Binding-site contacts:
Ligand atom CAL contacts residue THR206 of chain 1.B at 3.8 Å.
Ligand atom OAF contacts residue THR99 of chain 1.A at 3.2 Å (h-bond).
Ligand atom OAI contacts residue ILE159 of chain 1.B at 3.8 Å.
Ligand atom CAU contacts residue THR101 of chain 1.A at 3.7 Å.
Ligand atom NAR contacts residue THR101 of chain 1.A at 3.6 Å.
Ligand atom CAN contacts residue ALA173 of chain 1.B at 3.6 Å (hydrophobic).
Ligand atom OAD contacts residue ILE117 of chain 1.A at 3.8 Å.
Ligand atom OAI contacts residue ADP1 of chain 1.D at 2.5 Å (h-bond).
Ligand atom CAA contacts residue GLU202 of chain 1.B at 3.9 Å.
Ligand atom CAB contacts residue PHE71 of chain 1.A at 3.6 Å (hydrophobic).
Ligand atom CAO contacts residue THR172 of chain 1.B at 3.3 Å.
Ligand atom CAJ contacts residue TYR240 of chain 1.B at 3.8 Å (hydrophobic).
Ligand atom OAF contacts residue ADP1 of chain 1.D at 3.5 Å (h-bond).
Ligand atom NAR contacts residue ALA173 of chain 1.B at 3.3 Å (h-bond).
Ligand atom OAE contacts residue ARG113 of chain 1.A at 3.0 Å (salt-bridge).
Ligand atom CAN contacts residue ILE117 of chain 1.A at 3.5 Å (hydrophobic).
Ligand atom OAH contacts residue GLY98 of chain 1.A at 3.6 Å.
Ligand atom OAS contacts residue GLU70 of chain 1.A at 3.6 Å.
Ligand atom CAO contacts residue ARG113 of chain 1.A at 3.8 Å.
Ligand atom OAF contacts residue GLY100 of chain 1.A at 2.9 Å (h-bond).
Ligand atom OAG contacts residue ALA173 of chain 1.B at 3.7 Å.
Ligand atom OAE contacts residue SER102 of chain 1.A at 3.5 Å.
Ligand atom CAC contacts residue VAL156 of chain 1.B at 3.7 Å (hydrophobic).
Ligand atom CAA contacts residue TYR240 of chain 1.B at 3.5 Å (hydrophobic).
Ligand atom CAM contacts residue TYR240 of chain 1.B at 3.5 Å (hydrophobic).
Ligand atom CAM contacts residue GLY116 of chain 1.A at 3.8 Å.
Ligand atom OAD contacts residue ARG113 of chain 1.A at 2.8 Å (salt-bridge).
Ligand atom OAE contacts residue THR101 of chain 1.A at 3.5 Å (h-bond).
Ligand atom CAT contacts residue ARG113 of chain 1.A at 3.6 Å.
Ligand atom CAN contacts residue THR101 of chain 1.A at 3.3 Å.
Ligand atom PAX contacts residue ADP1 of chain 1.D at 3.3 Å.
Ligand atom OAI contacts residue GLY9 of chain 1.A at 3.7 Å.
Ligand atom NAQ contacts residue THR172 of chain 1.B at 3.0 Å (h-bond).
Ligand atom CAJ contacts residue GLU202 of chain 1.B at 3.7 Å.
Ligand atom OAG contacts residue GLY100 of chain 1.A at 3.4 Å.
Ligand atom OAF contacts residue ILE159 of chain 1.B at 3.8 Å.
Ligand atom CAK contacts residue THR172 of chain 1.B at 3.8 Å.
Ligand atom OAD contacts residue GLY116 of chain 1.A at 3.4 Å.
Ligand atom CAT contacts residue THR172 of chain 1.B at 3.7 Å.
Ligand atom OAH contacts residue ADP1 of chain 1.D at 3.6 Å (h-bond).

A small-molecule ligand and the protein it binds are described below.
Small molecule (SMILES): CCCCCNC(=O)CCNC(=O)[C@H](O)C(C)(C)COP(=O)(O)O

Sequence of chain 1.B:
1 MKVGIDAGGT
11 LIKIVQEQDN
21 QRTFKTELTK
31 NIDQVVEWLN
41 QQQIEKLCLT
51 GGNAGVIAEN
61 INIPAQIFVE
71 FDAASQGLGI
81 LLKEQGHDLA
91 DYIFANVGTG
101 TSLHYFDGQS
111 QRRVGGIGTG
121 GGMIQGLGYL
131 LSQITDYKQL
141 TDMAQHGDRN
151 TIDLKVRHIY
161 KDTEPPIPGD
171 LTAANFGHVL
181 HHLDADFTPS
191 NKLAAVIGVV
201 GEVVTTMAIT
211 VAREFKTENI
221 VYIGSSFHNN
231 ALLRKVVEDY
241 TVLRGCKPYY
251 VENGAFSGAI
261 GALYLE

Sequence of chain 1.A:
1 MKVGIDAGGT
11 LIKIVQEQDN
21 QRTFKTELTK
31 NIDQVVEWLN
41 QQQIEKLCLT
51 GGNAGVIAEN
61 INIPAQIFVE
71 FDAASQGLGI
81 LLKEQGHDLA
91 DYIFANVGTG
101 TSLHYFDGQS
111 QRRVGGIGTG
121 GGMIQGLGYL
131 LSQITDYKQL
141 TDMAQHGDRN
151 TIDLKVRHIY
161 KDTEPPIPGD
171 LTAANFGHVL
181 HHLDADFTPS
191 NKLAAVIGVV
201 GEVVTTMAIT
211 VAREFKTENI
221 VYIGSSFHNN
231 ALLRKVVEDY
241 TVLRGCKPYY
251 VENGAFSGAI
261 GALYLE